Sequence of chain 5.A:
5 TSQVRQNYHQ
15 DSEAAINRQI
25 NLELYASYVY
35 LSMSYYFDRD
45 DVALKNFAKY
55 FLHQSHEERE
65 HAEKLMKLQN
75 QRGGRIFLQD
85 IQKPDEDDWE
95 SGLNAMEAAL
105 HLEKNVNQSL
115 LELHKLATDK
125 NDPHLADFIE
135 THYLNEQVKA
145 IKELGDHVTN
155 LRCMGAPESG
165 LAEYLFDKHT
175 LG

Sequence of chain 5.B:
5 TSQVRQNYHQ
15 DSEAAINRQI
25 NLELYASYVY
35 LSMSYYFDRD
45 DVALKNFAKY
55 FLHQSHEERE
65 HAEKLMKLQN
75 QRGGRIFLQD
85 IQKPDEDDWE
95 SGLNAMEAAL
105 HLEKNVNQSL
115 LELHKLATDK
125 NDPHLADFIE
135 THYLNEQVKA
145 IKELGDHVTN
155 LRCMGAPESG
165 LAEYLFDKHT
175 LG

Binding-site contacts:
Ligand atom C22 contacts residue CYS157 of chain 5.A at 4.0 Å (hydrophobic).
Ligand atom C21 contacts residue CYS157 of chain 5.A at 2.8 Å (hydrophobic).
Ligand atom C20 contacts residue CYS157 of chain 5.A at 1.8 Å (hydrophobic).
Ligand atom N17 contacts residue CYS157 of chain 5.A at 3.9 Å.
Ligand atom C18 contacts residue CYS157 of chain 5.A at 2.8 Å (hydrophobic).
Ligand atom O19 contacts residue GLY164 of chain 5.B at 4.5 Å.
Ligand atom O19 contacts residue CYS157 of chain 5.A at 3.2 Å (h-bond).
Ligand atom C21 contacts residue ASP45 of chain 5.B at 4.3 Å.
Ligand atom O23 contacts residue GLU94 of chain 5.B at 4.5 Å.

The protein below binds the small molecule below.
Small molecule (SMILES): CCCCSC(=S)SC(C)(C)C(=O)NCCN1C(=O)CCC1=O